Sequence of chain 1.A:
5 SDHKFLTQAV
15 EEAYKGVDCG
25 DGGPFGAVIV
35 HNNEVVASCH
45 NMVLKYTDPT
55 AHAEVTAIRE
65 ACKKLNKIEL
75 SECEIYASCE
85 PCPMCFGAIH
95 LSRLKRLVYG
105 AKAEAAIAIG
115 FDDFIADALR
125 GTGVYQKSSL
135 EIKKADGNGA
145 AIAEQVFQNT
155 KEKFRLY

Binding-site contacts:
Ligand atom C18 contacts residue PHE118 of chain 1.A at 3.6 Å (hydrophobic).
Ligand atom C05 contacts residue ASN45 of chain 1.A at 3.3 Å.
Ligand atom C01 contacts residue GLU58 of chain 1.A at 2.8 Å.
Ligand atom O21 contacts residue LEU95 of chain 1.B at 3.6 Å.
Ligand atom N12 contacts residue PHE29 of chain 1.A at 3.7 Å.
Ligand atom N09 contacts residue GLU58 of chain 1.A at 3.0 Å (salt-bridge).
Ligand atom C03 contacts residue PHE29 of chain 1.A at 3.4 Å (hydrophobic).
Ligand atom N02 contacts residue HIS56 of chain 1.A at 3.5 Å (h-bond).
Ligand atom C06 contacts residue HIS56 of chain 1.A at 3.5 Å.
Ligand atom O17 contacts residue PHE29 of chain 1.A at 3.7 Å.
Ligand atom N02 contacts residue PHE29 of chain 1.A at 3.4 Å.
Ligand atom N07 contacts residue PHE29 of chain 1.A at 3.4 Å.
Ligand atom C03 contacts residue ASN45 of chain 1.A at 2.5 Å.
Ligand atom C15 contacts residue ASP116 of chain 1.A at 3.6 Å.
Ligand atom C18 contacts residue CYS86 of chain 1.A at 3.7 Å (hydrophobic).
Ligand atom C06 contacts residue PHE29 of chain 1.A at 3.5 Å (hydrophobic).
Ligand atom O20 contacts residue ASP116 of chain 1.A at 2.7 Å (salt-bridge).
Ligand atom C05 contacts residue PHE29 of chain 1.A at 3.4 Å (hydrophobic).
Ligand atom C01 contacts residue PHE29 of chain 1.A at 3.3 Å (hydrophobic).
Ligand atom C11 contacts residue TYR161 of chain 1.A at 3.4 Å (hydrophobic).
Ligand atom O19 contacts residue GLU84 of chain 1.A at 3.4 Å (salt-bridge).
Ligand atom O19 contacts residue ALA107 of chain 1.A at 3.7 Å.
Ligand atom C01 contacts residue HIS56 of chain 1.A at 3.5 Å.
Ligand atom C05 contacts residue TYR161 of chain 1.A at 3.5 Å (hydrophobic).
Ligand atom N02 contacts residue ASN45 of chain 1.A at 3.6 Å.
Ligand atom N12 contacts residue TYR161 of chain 1.A at 2.8 Å.
Ligand atom C11 contacts residue PHE115 of chain 1.A at 3.5 Å (hydrophobic).
Ligand atom N09 contacts residue PHE29 of chain 1.A at 3.7 Å.
Ligand atom O04 contacts residue PHE29 of chain 1.A at 3.7 Å.
Ligand atom C15 contacts residue PHE118 of chain 1.A at 3.6 Å (hydrophobic).
Ligand atom C05 contacts residue HIS56 of chain 1.A at 3.4 Å.
Ligand atom N12 contacts residue HIS56 of chain 1.A at 3.4 Å (h-bond).
Ligand atom O04 contacts residue ASN45 of chain 1.A at 1.3 Å (h-bond).
Ligand atom C01 contacts residue ALA57 of chain 1.A at 3.0 Å (hydrophobic).
Ligand atom O20 contacts residue PHE115 of chain 1.A at 3.5 Å.
Ligand atom O04 contacts residue TYR161 of chain 1.A at 3.5 Å (h-bond).
Ligand atom O04 contacts residue HIS56 of chain 1.A at 3.3 Å.
Ligand atom N12 contacts residue ASN45 of chain 1.A at 3.5 Å (h-bond).
Ligand atom C03 contacts residue HIS56 of chain 1.A at 3.3 Å.
Ligand atom C08 contacts residue PHE29 of chain 1.A at 3.4 Å (hydrophobic).

Sequence of chain 1.B:
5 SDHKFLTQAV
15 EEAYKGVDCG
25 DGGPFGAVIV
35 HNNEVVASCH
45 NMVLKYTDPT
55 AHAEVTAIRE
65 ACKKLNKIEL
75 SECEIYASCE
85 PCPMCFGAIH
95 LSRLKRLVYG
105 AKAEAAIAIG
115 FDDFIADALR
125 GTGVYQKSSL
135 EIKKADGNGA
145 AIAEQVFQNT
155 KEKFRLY

The protein below binds the small molecule below.
Small molecule (SMILES): Cn1c(N)nc2c(ncn2[C@@H]2O[C@H](CO)[C@@H](O)[C@H]2O)c1=O